Sequence of chain 1.A:
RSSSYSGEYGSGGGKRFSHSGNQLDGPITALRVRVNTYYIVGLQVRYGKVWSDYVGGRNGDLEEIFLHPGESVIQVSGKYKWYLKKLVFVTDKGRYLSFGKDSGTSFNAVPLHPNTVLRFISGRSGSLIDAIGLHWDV

A small-molecule ligand and the protein it binds are described below.
Small molecule (SMILES): CO[C@H]1O[C@H](CO)[C@@H](O)[C@H](O)[C@@H]1O

Binding-site contacts:
Ligand atom C3 contacts residue GLY17 of chain 1.A at 4.1 Å.
Ligand atom C5 contacts residue ASP133 of chain 1.A at 4.2 Å.
Ligand atom C5 contacts residue TYR86 of chain 1.A at 4.2 Å (hydrophobic).
Ligand atom C4 contacts residue GLY17 of chain 1.A at 4.0 Å.
Ligand atom O6 contacts residue TYR86 of chain 1.A at 4.5 Å.
Ligand atom O2 contacts residue GLY17 of chain 1.A at 4.2 Å.
Ligand atom C4 contacts residue ASP133 of chain 1.A at 3.5 Å.
Ligand atom O5 contacts residue GLY129 of chain 1.A at 3.9 Å.
Ligand atom O3 contacts residue GLY17 of chain 1.A at 3.0 Å (h-bond).
Ligand atom O2 contacts residue SER130 of chain 1.A at 4.3 Å.
Ligand atom O4 contacts residue TYR86 of chain 1.A at 3.4 Å.
Ligand atom C6 contacts residue GLY129 of chain 1.A at 4.4 Å.
Ligand atom C7 contacts residue SER130 of chain 1.A at 3.7 Å.
Ligand atom O6 contacts residue GLY129 of chain 1.A at 3.1 Å (h-bond).
Ligand atom O5 contacts residue SER130 of chain 1.A at 3.0 Å (h-bond).
Ligand atom C1 contacts residue SER130 of chain 1.A at 3.8 Å.
Ligand atom C4 contacts residue TYR86 of chain 1.A at 4.4 Å (hydrophobic).
Ligand atom C6 contacts residue LEU131 of chain 1.A at 3.5 Å (hydrophobic).
Ligand atom C6 contacts residue SER130 of chain 1.A at 3.7 Å.
Ligand atom C5 contacts residue SER130 of chain 1.A at 3.8 Å.
Ligand atom O4 contacts residue GLY16 of chain 1.A at 4.0 Å.
Ligand atom O2 contacts residue GLY129 of chain 1.A at 3.6 Å.
Ligand atom O6 contacts residue SER130 of chain 1.A at 3.0 Å (h-bond).
Ligand atom C5 contacts residue GLY129 of chain 1.A at 4.5 Å.
Ligand atom O6 contacts residue LEU131 of chain 1.A at 2.9 Å (h-bond).
Ligand atom C6 contacts residue TYR86 of chain 1.A at 3.5 Å (hydrophobic).
Ligand atom C6 contacts residue ASP133 of chain 1.A at 3.6 Å.
Ligand atom O6 contacts residue ASP133 of chain 1.A at 2.7 Å (salt-bridge).
Ligand atom O4 contacts residue ASP133 of chain 1.A at 2.6 Å (salt-bridge).
Ligand atom O1 contacts residue SER130 of chain 1.A at 4.1 Å.
Ligand atom O4 contacts residue GLY17 of chain 1.A at 3.8 Å.
Ligand atom O6 contacts residue SER128 of chain 1.A at 4.1 Å.
Ligand atom O5 contacts residue LEU131 of chain 1.A at 4.3 Å.
Ligand atom O3 contacts residue GLY16 of chain 1.A at 4.1 Å.